Binding-site contacts:
Ligand atom N2 contacts residue PHE25 of chain 1.B at 3.7 Å.
Ligand atom O1 contacts residue HIS216 of chain 1.B at 3.2 Å (h-bond).
Ligand atom N contacts residue HIS216 of chain 1.B at 3.1 Å.
Ligand atom O3 contacts residue SER94 of chain 1.B at 3.0 Å (h-bond).
Ligand atom C1 contacts residue HIS216 of chain 1.B at 3.6 Å.
Ligand atom C9 contacts residue PHE192 of chain 1.B at 3.8 Å (hydrophobic).
Ligand atom O4 contacts residue PHE25 of chain 1.B at 3.5 Å.
Ligand atom C2 contacts residue SER217 of chain 1.B at 3.6 Å.
Ligand atom C13 contacts residue PHE192 of chain 1.B at 3.7 Å (hydrophobic).
Ligand atom N1 contacts residue PHE156 of chain 1.B at 3.6 Å.
Ligand atom N contacts residue PHE156 of chain 1.B at 3.3 Å.
Ligand atom O1 contacts residue PHE133 of chain 1.B at 3.4 Å.
Ligand atom O2 contacts residue SER94 of chain 1.B at 2.7 Å (h-bond).
Ligand atom C5 contacts residue SER94 of chain 1.B at 3.7 Å.
Ligand atom C5 contacts residue HIS244 of chain 1.B at 3.6 Å.
Ligand atom O4 contacts residue HIS244 of chain 1.B at 3.6 Å.
Ligand atom C1 contacts residue PHE156 of chain 1.B at 3.5 Å (hydrophobic).
Ligand atom C10 contacts residue PHE25 of chain 1.B at 3.4 Å (hydrophobic).
Ligand atom C1 contacts residue PHE133 of chain 1.B at 3.7 Å (hydrophobic).
Ligand atom C7 contacts residue PHE156 of chain 1.B at 3.7 Å (hydrophobic).
Ligand atom C9 contacts residue PHE25 of chain 1.B at 3.6 Å (hydrophobic).
Ligand atom C6 contacts residue SER217 of chain 1.B at 3.7 Å.
Ligand atom C8 contacts residue PHE156 of chain 1.B at 3.8 Å (hydrophobic).
Ligand atom C4 contacts residue PHE123 of chain 1.B at 3.6 Å (hydrophobic).
Ligand atom C10 contacts residue SER188 of chain 1.B at 3.1 Å.
Ligand atom C12 contacts residue VAL141 of chain 1.B at 3.7 Å (hydrophobic).
Ligand atom N2 contacts residue HIS244 of chain 1.B at 3.3 Å (h-bond).
Ligand atom C7 contacts residue SER217 of chain 1.B at 3.5 Å.
Ligand atom O2 contacts residue HIS244 of chain 1.B at 3.2 Å (h-bond).
Ligand atom O1 contacts residue SER217 of chain 1.B at 2.8 Å (h-bond).
Ligand atom N contacts residue PHE133 of chain 1.B at 3.6 Å.
Ligand atom O3 contacts residue HIS244 of chain 1.B at 2.8 Å (h-bond).
Ligand atom C11 contacts residue SER188 of chain 1.B at 3.4 Å.
Ligand atom C8 contacts residue PHE192 of chain 1.B at 3.6 Å (hydrophobic).
Ligand atom C11 contacts residue TRP152 of chain 1.B at 3.7 Å (hydrophobic).
Ligand atom C6 contacts residue HIS244 of chain 1.B at 3.6 Å.
Ligand atom C12 contacts residue TRP152 of chain 1.B at 3.8 Å (hydrophobic).
Ligand atom O3 contacts residue PHE25 of chain 1.B at 3.8 Å.
Ligand atom C contacts residue PHE156 of chain 1.B at 3.5 Å (hydrophobic).
Ligand atom O4 contacts residue PHE172 of chain 1.B at 3.7 Å.

Sequence of chain 1.B:
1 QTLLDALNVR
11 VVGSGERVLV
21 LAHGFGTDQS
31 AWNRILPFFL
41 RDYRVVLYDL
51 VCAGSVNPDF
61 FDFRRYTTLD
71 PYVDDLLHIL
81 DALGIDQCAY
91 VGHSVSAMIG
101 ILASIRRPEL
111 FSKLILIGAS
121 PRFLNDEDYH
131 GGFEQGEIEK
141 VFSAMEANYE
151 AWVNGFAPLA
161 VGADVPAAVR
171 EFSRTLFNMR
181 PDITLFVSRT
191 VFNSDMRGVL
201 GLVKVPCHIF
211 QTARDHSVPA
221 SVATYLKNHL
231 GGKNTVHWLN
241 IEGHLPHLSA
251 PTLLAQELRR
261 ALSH

This small molecule binds to this protein.
Small molecule (SMILES): O=c1[nH]c(=O)n(-c2ccc(O)c([N+](=O)[O-])c2)c2ccccc12